A small-molecule ligand and the protein it binds are described below.
Small molecule (SMILES): CC(=O)N[C@@H]1[C@@H](O)[C@H](O)[C@@H](CO)O[C@H]1O

Sequence of chain 1.A:
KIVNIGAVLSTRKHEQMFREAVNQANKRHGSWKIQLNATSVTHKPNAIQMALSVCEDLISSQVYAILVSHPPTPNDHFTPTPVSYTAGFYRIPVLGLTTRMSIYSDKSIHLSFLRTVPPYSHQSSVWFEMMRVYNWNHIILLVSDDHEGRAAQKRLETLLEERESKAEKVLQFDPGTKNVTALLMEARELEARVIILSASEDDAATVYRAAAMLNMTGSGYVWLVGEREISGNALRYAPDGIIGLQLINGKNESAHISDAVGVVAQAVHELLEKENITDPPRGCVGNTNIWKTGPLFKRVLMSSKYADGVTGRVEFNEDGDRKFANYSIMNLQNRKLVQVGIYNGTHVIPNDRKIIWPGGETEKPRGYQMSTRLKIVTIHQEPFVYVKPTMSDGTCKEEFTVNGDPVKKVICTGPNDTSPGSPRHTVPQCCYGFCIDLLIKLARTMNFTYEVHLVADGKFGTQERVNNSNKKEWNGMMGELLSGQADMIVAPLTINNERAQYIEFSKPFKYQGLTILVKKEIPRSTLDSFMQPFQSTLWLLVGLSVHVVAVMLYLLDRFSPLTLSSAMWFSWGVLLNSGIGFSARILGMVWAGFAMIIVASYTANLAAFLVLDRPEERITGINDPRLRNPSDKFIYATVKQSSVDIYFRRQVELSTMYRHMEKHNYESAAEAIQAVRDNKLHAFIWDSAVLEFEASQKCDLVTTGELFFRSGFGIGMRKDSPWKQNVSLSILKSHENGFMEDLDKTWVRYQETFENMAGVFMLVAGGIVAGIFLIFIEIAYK

Binding-site contacts:
Ligand atom C8 contacts residue ASN491 of chain 1.A at 3.4 Å.
Ligand atom C3 contacts residue ASN491 of chain 1.A at 3.9 Å.
Ligand atom C1 contacts residue ASN491 of chain 1.A at 1.5 Å.
Ligand atom N2 contacts residue ASN491 of chain 1.A at 3.1 Å (h-bond).
Ligand atom C5 contacts residue ASN491 of chain 1.A at 3.7 Å.
Ligand atom C2 contacts residue ASN491 of chain 1.A at 2.6 Å.
Ligand atom C4 contacts residue ASN491 of chain 1.A at 4.3 Å.
Ligand atom C7 contacts residue ASN491 of chain 1.A at 4.0 Å.
Ligand atom O5 contacts residue ASN491 of chain 1.A at 2.4 Å (h-bond).